This protein binds this small molecule.
Small molecule (SMILES): C[C@@H](CN)Oc1cccc(CN2CCC3(CC2)C(NC2CCCCC2)=NC(=O)N3c2cccc(F)c2)c1

Sequence of chain 1.A:
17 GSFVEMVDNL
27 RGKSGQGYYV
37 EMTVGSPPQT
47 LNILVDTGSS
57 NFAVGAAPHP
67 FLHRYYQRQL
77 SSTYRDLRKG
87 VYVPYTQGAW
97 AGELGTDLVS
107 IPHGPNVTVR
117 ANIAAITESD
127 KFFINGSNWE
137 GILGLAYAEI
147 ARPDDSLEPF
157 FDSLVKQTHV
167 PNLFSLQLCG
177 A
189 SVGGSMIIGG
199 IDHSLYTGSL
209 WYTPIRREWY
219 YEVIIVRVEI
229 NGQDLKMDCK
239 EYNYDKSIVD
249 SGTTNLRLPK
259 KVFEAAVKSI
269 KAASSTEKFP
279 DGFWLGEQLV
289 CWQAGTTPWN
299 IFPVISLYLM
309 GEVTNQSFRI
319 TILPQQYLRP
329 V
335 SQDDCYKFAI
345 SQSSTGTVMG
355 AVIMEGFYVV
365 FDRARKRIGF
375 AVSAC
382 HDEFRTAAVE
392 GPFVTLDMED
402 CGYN

Binding-site contacts:
Ligand atom N8 contacts residue ASP52 of chain 1.A at 3.8 Å.
Ligand atom C28 contacts residue PHE128 of chain 1.A at 3.6 Å (hydrophobic).
Ligand atom C18 contacts residue THR349 of chain 1.A at 3.5 Å.
Ligand atom C21 contacts residue GLN93 of chain 1.A at 3.7 Å.
Ligand atom C35 contacts residue THR252 of chain 1.A at 3.4 Å.
Ligand atom C27 contacts residue LEU50 of chain 1.A at 3.7 Å (hydrophobic).
Ligand atom F25 contacts residue PHE128 of chain 1.A at 3.5 Å.
Ligand atom O11 contacts residue TYR91 of chain 1.A at 3.5 Å.
Ligand atom C18 contacts residue VAL352 of chain 1.A at 3.9 Å (hydrophobic).
Ligand atom C9 contacts residue GLY250 of chain 1.A at 3.4 Å.
Ligand atom C7 contacts residue TYR91 of chain 1.A at 3.8 Å (hydrophobic).
Ligand atom C32 contacts residue GLY250 of chain 1.A at 3.2 Å.
Ligand atom C36 contacts residue GLY33 of chain 1.A at 3.6 Å.
Ligand atom N37 contacts residue THR252 of chain 1.A at 3.9 Å.
Ligand atom C6 contacts residue TYR91 of chain 1.A at 3.5 Å (hydrophobic).
Ligand atom C17 contacts residue TYR218 of chain 1.A at 3.8 Å (hydrophobic).
Ligand atom C20 contacts residue GLN93 of chain 1.A at 3.7 Å.
Ligand atom C17 contacts residue THR349 of chain 1.A at 3.9 Å.
Ligand atom C36 contacts residue GLY250 of chain 1.A at 3.6 Å.
Ligand atom C29 contacts residue TRP135 of chain 1.A at 3.7 Å (hydrophobic).
Ligand atom C29 contacts residue PHE128 of chain 1.A at 3.6 Å (hydrophobic).
Ligand atom C10 contacts residue THR251 of chain 1.A at 3.3 Å.
Ligand atom C30 contacts residue TRP135 of chain 1.A at 3.7 Å (hydrophobic).
Ligand atom O33 contacts residue ILE130 of chain 1.A at 3.3 Å.
Ligand atom C16 contacts residue TYR218 of chain 1.A at 3.6 Å (hydrophobic).
Ligand atom F25 contacts residue GLY94 of chain 1.A at 3.4 Å.
Ligand atom C24 contacts residue TYR91 of chain 1.A at 3.7 Å (hydrophobic).
Ligand atom C26 contacts residue GLY250 of chain 1.A at 3.6 Å.
Ligand atom C34 contacts residue GLY250 of chain 1.A at 3.6 Å.
Ligand atom F25 contacts residue LYS127 of chain 1.A at 3.6 Å.
Ligand atom C3 contacts residue TYR91 of chain 1.A at 3.6 Å (hydrophobic).
Ligand atom C22 contacts residue GLN93 of chain 1.A at 3.8 Å.
Ligand atom C35 contacts residue GLY31 of chain 1.A at 3.4 Å.
Ligand atom C30 contacts residue PHE128 of chain 1.A at 3.5 Å (hydrophobic).
Ligand atom C36 contacts residue GLN32 of chain 1.A at 3.6 Å.
Ligand atom O11 contacts residue THR92 of chain 1.A at 3.4 Å (h-bond).
Ligand atom C17 contacts residue LYS244 of chain 1.A at 3.8 Å.
Ligand atom C9 contacts residue THR251 of chain 1.A at 3.8 Å.
Ligand atom O11 contacts residue GLN93 of chain 1.A at 2.9 Å (h-bond).
Ligand atom C26 contacts residue ASP52 of chain 1.A at 3.4 Å.